Sequence of chain 9.C:
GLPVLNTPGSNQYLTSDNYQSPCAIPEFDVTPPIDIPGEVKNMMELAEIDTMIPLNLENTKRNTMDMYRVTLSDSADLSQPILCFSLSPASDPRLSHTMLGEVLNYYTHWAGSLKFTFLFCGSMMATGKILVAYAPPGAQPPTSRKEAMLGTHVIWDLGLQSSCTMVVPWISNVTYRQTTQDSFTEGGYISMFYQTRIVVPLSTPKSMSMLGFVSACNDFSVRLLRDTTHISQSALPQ

A protein and the small-molecule ligand that binds it are described below.
Small molecule (SMILES): CCO/N=C/c1ccc(OCC[C@@H](C)CCN2CCN(c3ccncc3)C2=O)cc1

Sequence of chain 9.A:
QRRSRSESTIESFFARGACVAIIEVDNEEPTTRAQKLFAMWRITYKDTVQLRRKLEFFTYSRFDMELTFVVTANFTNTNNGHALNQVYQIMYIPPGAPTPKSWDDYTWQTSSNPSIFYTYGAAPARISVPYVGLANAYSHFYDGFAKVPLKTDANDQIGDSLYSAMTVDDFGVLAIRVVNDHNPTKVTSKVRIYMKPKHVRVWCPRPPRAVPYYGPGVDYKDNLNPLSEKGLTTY

Binding-site contacts:
Ligand atom CAA contacts residue ILE155 of chain 9.A at 3.8 Å (hydrophobic).
Ligand atom NAT contacts residue ILE192 of chain 9.A at 3.8 Å.
Ligand atom CAJ contacts residue VAL194 of chain 9.A at 3.6 Å (hydrophobic).
Ligand atom NAU contacts residue LYS111 of chain 9.A at 3.5 Å (salt-bridge).
Ligand atom CAA contacts residue SER180 of chain 9.A at 3.6 Å.
Ligand atom OAV contacts residue ILE192 of chain 9.A at 3.1 Å.
Ligand atom CAO contacts residue PHE236 of chain 9.A at 3.7 Å (hydrophobic).
Ligand atom CAL contacts residue LEU132 of chain 9.A at 3.9 Å (hydrophobic).
Ligand atom CAA contacts residue PRO179 of chain 9.A at 3.3 Å (hydrophobic).
Ligand atom CAX contacts residue PHE236 of chain 9.A at 3.3 Å (hydrophobic).
Ligand atom CAX contacts residue TYR110 of chain 9.A at 3.6 Å (hydrophobic).
Ligand atom CAL contacts residue VAL194 of chain 9.A at 3.8 Å (hydrophobic).
Ligand atom NBD contacts residue TYR110 of chain 9.A at 3.4 Å.
Ligand atom NBD contacts residue PHE236 of chain 9.A at 3.6 Å.
Ligand atom CAI contacts residue TYR157 of chain 9.A at 3.6 Å (hydrophobic).
Ligand atom CAN contacts residue ILE108 of chain 9.A at 3.7 Å (hydrophobic).
Ligand atom CAG contacts residue TYR110 of chain 9.A at 3.7 Å (hydrophobic).
Ligand atom CAK contacts residue TYR157 of chain 9.A at 3.6 Å (hydrophobic).
Ligand atom CAY contacts residue VAL194 of chain 9.A at 3.8 Å (hydrophobic).
Ligand atom CAS contacts residue TYR203 of chain 9.A at 3.7 Å (hydrophobic).
Ligand atom NAT contacts residue TYR157 of chain 9.A at 3.4 Å.
Ligand atom CAE contacts residue TYR110 of chain 9.A at 3.8 Å (hydrophobic).
Ligand atom CBB contacts residue MET130 of chain 9.A at 3.7 Å (hydrophobic).
Ligand atom CAZ contacts residue VAL194 of chain 9.A at 3.9 Å (hydrophobic).
Ligand atom OAC contacts residue THR109 of chain 9.A at 3.8 Å.
Ligand atom OAC contacts residue TYR110 of chain 9.A at 3.6 Å.
Ligand atom NBC contacts residue PHE236 of chain 9.A at 3.7 Å.
Ligand atom CBA contacts residue TYR110 of chain 9.A at 3.4 Å (hydrophobic).
Ligand atom CAH contacts residue TYR110 of chain 9.A at 3.6 Å (hydrophobic).
Ligand atom CAL contacts residue MET130 of chain 9.A at 3.2 Å (hydrophobic).
Ligand atom CAM contacts residue TYR157 of chain 9.A at 3.8 Å (hydrophobic).
Ligand atom CAB contacts residue TYR203 of chain 9.A at 3.6 Å (hydrophobic).
Ligand atom CAJ contacts residue LEU132 of chain 9.A at 3.3 Å (hydrophobic).
Ligand atom CAR contacts residue TYR203 of chain 9.A at 3.7 Å (hydrophobic).
Ligand atom CAD contacts residue ILE192 of chain 9.A at 3.4 Å (hydrophobic).
Ligand atom OAC contacts residue PHE236 of chain 9.A at 3.5 Å.
Ligand atom CAA contacts residue ILE181 of chain 9.A at 3.8 Å (hydrophobic).
Ligand atom CAQ contacts residue PHE236 of chain 9.A at 3.5 Å (hydrophobic).
Ligand atom CAF contacts residue LYS111 of chain 9.A at 3.6 Å.
Ligand atom CAE contacts residue SER204 of chain 9.A at 3.4 Å.